Sequence of chain 1.A:
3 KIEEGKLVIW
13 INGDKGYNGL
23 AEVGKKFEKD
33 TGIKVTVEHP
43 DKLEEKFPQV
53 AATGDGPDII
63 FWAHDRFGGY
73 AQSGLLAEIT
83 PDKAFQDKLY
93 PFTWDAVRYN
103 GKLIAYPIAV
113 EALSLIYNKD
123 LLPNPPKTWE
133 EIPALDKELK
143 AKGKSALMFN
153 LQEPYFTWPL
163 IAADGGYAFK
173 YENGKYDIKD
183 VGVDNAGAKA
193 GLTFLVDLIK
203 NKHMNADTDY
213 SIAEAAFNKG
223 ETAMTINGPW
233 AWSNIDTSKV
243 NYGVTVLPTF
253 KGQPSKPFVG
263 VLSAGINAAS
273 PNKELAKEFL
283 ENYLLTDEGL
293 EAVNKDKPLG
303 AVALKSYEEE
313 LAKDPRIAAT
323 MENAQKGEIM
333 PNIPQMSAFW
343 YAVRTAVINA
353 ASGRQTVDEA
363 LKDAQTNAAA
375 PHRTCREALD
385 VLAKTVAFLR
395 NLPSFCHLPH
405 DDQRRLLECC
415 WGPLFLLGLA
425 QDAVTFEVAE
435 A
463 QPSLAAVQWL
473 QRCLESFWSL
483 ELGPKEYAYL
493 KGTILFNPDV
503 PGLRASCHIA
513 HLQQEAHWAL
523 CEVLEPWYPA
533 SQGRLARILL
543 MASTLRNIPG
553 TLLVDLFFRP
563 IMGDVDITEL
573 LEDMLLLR

The small molecule below binds the protein below.
Small molecule (SMILES): OC[C@H]1O[C@H](O[C@H]2[C@H](O)[C@@H](O)[C@@H](O)O[C@@H]2CO)[C@H](O)[C@@H](O)[C@@H]1O

Binding-site contacts:
Ligand atom C2 contacts residue TRP232 of chain 1.A at 3.6 Å (hydrophobic).
Ligand atom C1 contacts residue ASP16 of chain 1.A at 3.5 Å.
Ligand atom O2 contacts residue ASP67 of chain 1.A at 2.8 Å (salt-bridge).
Ligand atom O3 contacts residue TRP342 of chain 1.A at 3.8 Å.
Ligand atom O4 contacts residue GLU46 of chain 1.A at 3.8 Å.
Ligand atom C2 contacts residue GLU113 of chain 1.A at 3.8 Å.
Ligand atom O1 contacts residue LYS17 of chain 1.A at 3.2 Å (salt-bridge).
Ligand atom O2 contacts residue GLU113 of chain 1.A at 2.7 Å (salt-bridge).
Ligand atom C1 contacts residue LYS17 of chain 1.A at 3.9 Å.
Ligand atom O1 contacts residue ASP16 of chain 1.A at 2.9 Å (salt-bridge).
Ligand atom O2 contacts residue ALA65 of chain 1.A at 3.4 Å.
Ligand atom O4 contacts residue TRP342 of chain 1.A at 3.7 Å.
Ligand atom C4 contacts residue TRP342 of chain 1.A at 3.5 Å (hydrophobic).
Ligand atom O2 contacts residue LYS17 of chain 1.A at 3.2 Å (salt-bridge).
Ligand atom O3 contacts residue TRP64 of chain 1.A at 3.5 Å (h-bond).
Ligand atom C1 contacts residue TRP232 of chain 1.A at 3.6 Å (hydrophobic).
Ligand atom C6 contacts residue TRP342 of chain 1.A at 3.7 Å (hydrophobic).
Ligand atom O6 contacts residue GLU155 of chain 1.A at 2.9 Å (salt-bridge).
Ligand atom O2 contacts residue TRP232 of chain 1.A at 3.6 Å.
Ligand atom C6 contacts residue TYR157 of chain 1.A at 3.8 Å (hydrophobic).
Ligand atom C3 contacts residue ASP67 of chain 1.A at 3.5 Å.
Ligand atom C2 contacts residue TRP342 of chain 1.A at 4.0 Å (hydrophobic).
Ligand atom O3 contacts residue GLU113 of chain 1.A at 3.8 Å.
Ligand atom C4 contacts residue ARG68 of chain 1.A at 4.0 Å.
Ligand atom O2 contacts residue TRP64 of chain 1.A at 3.4 Å (h-bond).
Ligand atom O1 contacts residue ASN14 of chain 1.A at 2.9 Å (h-bond).
Ligand atom C2 contacts residue ASP67 of chain 1.A at 3.3 Å.
Ligand atom O4 contacts residue ARG68 of chain 1.A at 2.8 Å (salt-bridge).
Ligand atom O5 contacts residue ASP16 of chain 1.A at 4.0 Å.
Ligand atom O3 contacts residue ALA65 of chain 1.A at 3.6 Å.
Ligand atom O6 contacts residue TYR157 of chain 1.A at 3.1 Å.
Ligand atom O6 contacts residue PRO156 of chain 1.A at 3.6 Å.
Ligand atom C3 contacts residue TRP64 of chain 1.A at 3.8 Å (hydrophobic).
Ligand atom O3 contacts residue ARG68 of chain 1.A at 2.8 Å (salt-bridge).
Ligand atom C6 contacts residue GLU155 of chain 1.A at 3.5 Å.
Ligand atom C1 contacts residue TYR157 of chain 1.A at 3.6 Å (hydrophobic).
Ligand atom C6 contacts residue PRO156 of chain 1.A at 3.9 Å (hydrophobic).
Ligand atom O3 contacts residue ASP67 of chain 1.A at 2.7 Å (salt-bridge).
Ligand atom O6 contacts residue PHE158 of chain 1.A at 3.8 Å.
Ligand atom O5 contacts residue TYR157 of chain 1.A at 3.3 Å.